Binding-site contacts:
Ligand atom C4 contacts residue ASN801 of chain 1.A at 4.2 Å.
Ligand atom C6 contacts residue SER803 of chain 1.A at 3.7 Å.
Ligand atom C5 contacts residue SER803 of chain 1.A at 3.3 Å.
Ligand atom C1 contacts residue SER803 of chain 1.A at 3.6 Å.
Ligand atom O7 contacts residue ASN801 of chain 1.A at 3.9 Å.
Ligand atom C3 contacts residue ASN801 of chain 1.A at 3.8 Å.
Ligand atom O6 contacts residue GLN804 of chain 1.A at 3.9 Å.
Ligand atom O5 contacts residue SER803 of chain 1.A at 3.2 Å (h-bond).
Ligand atom C5 contacts residue ASN801 of chain 1.A at 3.6 Å.
Ligand atom C1 contacts residue ASN801 of chain 1.A at 1.4 Å.
Ligand atom C2 contacts residue ASN801 of chain 1.A at 2.5 Å.
Ligand atom O6 contacts residue SER803 of chain 1.A at 4.3 Å.
Ligand atom C8 contacts residue GLN804 of chain 1.A at 4.2 Å.
Ligand atom C6 contacts residue GLN804 of chain 1.A at 3.4 Å.
Ligand atom C5 contacts residue GLN804 of chain 1.A at 4.2 Å.
Ligand atom O5 contacts residue ASN801 of chain 1.A at 2.3 Å (h-bond).
Ligand atom N2 contacts residue ASN801 of chain 1.A at 3.0 Å (h-bond).
Ligand atom C7 contacts residue ASN801 of chain 1.A at 3.6 Å.

The protein below binds the small molecule below.
Small molecule (SMILES): CC(=O)N[C@H]1[C@H](O[C@H]2[C@H](O)[C@@H](NC(C)=O)CO[C@@H]2CO)O[C@H](CO)[C@@H](O)[C@@H]1O

Sequence of chain 1.A:
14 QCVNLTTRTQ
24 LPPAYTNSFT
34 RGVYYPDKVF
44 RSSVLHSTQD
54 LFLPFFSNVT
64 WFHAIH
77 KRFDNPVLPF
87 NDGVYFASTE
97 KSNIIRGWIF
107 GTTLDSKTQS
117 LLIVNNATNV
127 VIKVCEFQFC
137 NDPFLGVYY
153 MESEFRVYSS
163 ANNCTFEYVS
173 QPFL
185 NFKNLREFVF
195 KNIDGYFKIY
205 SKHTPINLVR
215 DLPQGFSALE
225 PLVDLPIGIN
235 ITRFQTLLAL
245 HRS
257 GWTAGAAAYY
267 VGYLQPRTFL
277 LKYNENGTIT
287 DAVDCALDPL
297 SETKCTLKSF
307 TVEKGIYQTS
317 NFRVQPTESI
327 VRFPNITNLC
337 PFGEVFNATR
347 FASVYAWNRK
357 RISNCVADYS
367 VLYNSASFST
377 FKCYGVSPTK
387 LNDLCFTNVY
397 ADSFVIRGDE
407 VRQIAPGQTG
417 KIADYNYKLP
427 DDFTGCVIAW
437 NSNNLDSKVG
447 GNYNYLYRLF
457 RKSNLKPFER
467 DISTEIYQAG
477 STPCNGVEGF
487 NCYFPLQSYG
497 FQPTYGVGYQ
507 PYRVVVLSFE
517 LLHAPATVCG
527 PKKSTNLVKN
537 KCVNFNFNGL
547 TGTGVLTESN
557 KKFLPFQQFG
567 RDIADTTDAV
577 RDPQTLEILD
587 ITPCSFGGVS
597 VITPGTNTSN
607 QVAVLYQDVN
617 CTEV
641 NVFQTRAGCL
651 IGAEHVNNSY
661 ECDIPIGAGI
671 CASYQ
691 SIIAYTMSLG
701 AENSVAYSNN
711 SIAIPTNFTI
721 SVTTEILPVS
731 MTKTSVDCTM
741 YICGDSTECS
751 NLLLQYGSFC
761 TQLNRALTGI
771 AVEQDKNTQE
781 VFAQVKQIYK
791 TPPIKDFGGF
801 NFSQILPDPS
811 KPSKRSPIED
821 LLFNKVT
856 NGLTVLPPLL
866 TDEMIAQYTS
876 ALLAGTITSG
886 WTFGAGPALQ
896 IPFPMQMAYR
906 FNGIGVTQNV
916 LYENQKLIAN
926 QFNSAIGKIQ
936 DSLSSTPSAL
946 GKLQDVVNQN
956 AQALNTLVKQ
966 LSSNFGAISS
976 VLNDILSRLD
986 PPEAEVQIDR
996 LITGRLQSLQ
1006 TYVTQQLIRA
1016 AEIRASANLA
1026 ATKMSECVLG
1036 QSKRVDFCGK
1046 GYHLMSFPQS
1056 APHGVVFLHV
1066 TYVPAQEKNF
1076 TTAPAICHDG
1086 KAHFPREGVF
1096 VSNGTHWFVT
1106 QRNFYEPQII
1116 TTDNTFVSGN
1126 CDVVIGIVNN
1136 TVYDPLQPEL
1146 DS